This protein binds this small molecule.
Small molecule (SMILES): CCOC(=O)CC[C@H](C[C@@H]1CCNC1=O)NC(=O)[C@@H](CC(=O)[C@@H](NC(=O)c1cc(C)on1)C(C)C)Cc1ccc(F)cc1

Binding-site contacts:
Ligand atom C02 contacts residue SER129 of chain 1.B at 3.3 Å.
Ligand atom N58 contacts residue GLY165 of chain 1.B at 3.2 Å (h-bond).
Ligand atom N17 contacts residue THR143 of chain 1.B at 2.8 Å (h-bond).
Ligand atom C19 contacts residue CYS148 of chain 1.B at 1.8 Å (hydrophobic).
Ligand atom C53 contacts residue GLN23 of chain 1.B at 3.3 Å.
Ligand atom N17 contacts residue LYS144 of chain 1.B at 3.5 Å.
Ligand atom F1 contacts residue LYS131 of chain 1.B at 3.2 Å.
Ligand atom C57 contacts residue SER129 of chain 1.B at 3.2 Å.
Ligand atom O23 contacts residue ALA145 of chain 1.B at 3.2 Å.
Ligand atom O18 contacts residue GLY164 of chain 1.B at 3.1 Å.
Ligand atom O4 contacts residue ASN166 of chain 1.B at 3.5 Å.
Ligand atom O18 contacts residue HIS162 of chain 1.B at 2.6 Å (h-bond).
Ligand atom O4 contacts residue PHE171 of chain 1.B at 3.2 Å.
Ligand atom C07 contacts residue LEU128 of chain 1.B at 3.5 Å (hydrophobic).
Ligand atom O60 contacts residue ASN127 of chain 1.B at 3.5 Å (h-bond).
Ligand atom O03 contacts residue GLY164 of chain 1.B at 3.2 Å.
Ligand atom O03 contacts residue GLY165 of chain 1.B at 3.0 Å (h-bond).
Ligand atom C07 contacts residue HIS41 of chain 1.B at 3.2 Å.
Ligand atom C14 contacts residue CYS148 of chain 1.B at 3.2 Å (hydrophobic).
Ligand atom C82 contacts residue SER129 of chain 1.B at 3.0 Å.
Ligand atom N12 contacts residue ILE163 of chain 1.B at 3.3 Å (h-bond).
Ligand atom C59 contacts residue LEU128 of chain 1.B at 3.5 Å (hydrophobic).
Ligand atom C16 contacts residue THR143 of chain 1.B at 3.5 Å.
Ligand atom O18 contacts residue GLY165 of chain 1.B at 3.3 Å (h-bond).
Ligand atom O60 contacts residue SER129 of chain 1.B at 2.9 Å (h-bond).
Ligand atom F1 contacts residue ARG40 of chain 1.B at 3.0 Å.
Ligand atom C09 contacts residue ARG40 of chain 1.B at 3.6 Å.
Ligand atom C13 contacts residue CYS148 of chain 1.B at 2.8 Å (hydrophobic).
Ligand atom C20 contacts residue CYS148 of chain 1.B at 2.8 Å (hydrophobic).
Ligand atom C20 contacts residue HIS41 of chain 1.B at 3.4 Å.
Ligand atom N12 contacts residue CYS148 of chain 1.B at 3.0 Å (h-bond).
Ligand atom C2 contacts residue ASN127 of chain 1.B at 3.5 Å.
Ligand atom C08 contacts residue GLU72 of chain 1.B at 3.5 Å.
Ligand atom O18 contacts residue THR143 of chain 1.B at 2.9 Å (h-bond).
Ligand atom N5 contacts residue GLY165 of chain 1.B at 3.2 Å.
Ligand atom C16 contacts residue GLY165 of chain 1.B at 3.3 Å.
Ligand atom O23 contacts residue GLY146 of chain 1.B at 2.9 Å (h-bond).
Ligand atom N5 contacts residue ASN166 of chain 1.B at 3.5 Å (h-bond).
Ligand atom C16 contacts residue GLY164 of chain 1.B at 3.5 Å.
Ligand atom O60 contacts residue LEU128 of chain 1.B at 3.5 Å.

Sequence of chain 1.B:
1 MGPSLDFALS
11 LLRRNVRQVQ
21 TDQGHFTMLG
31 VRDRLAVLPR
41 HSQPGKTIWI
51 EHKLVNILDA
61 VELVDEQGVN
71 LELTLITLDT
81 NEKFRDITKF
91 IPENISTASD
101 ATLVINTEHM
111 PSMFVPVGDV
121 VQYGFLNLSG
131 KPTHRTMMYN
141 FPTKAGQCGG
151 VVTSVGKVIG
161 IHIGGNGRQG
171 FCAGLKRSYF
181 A